This protein binds this small molecule.
Small molecule (SMILES): Cc1ccc(OCCn2c(SCCOc3ccccc3)nc3ccccc32)cc1

Sequence of chain 1.A:
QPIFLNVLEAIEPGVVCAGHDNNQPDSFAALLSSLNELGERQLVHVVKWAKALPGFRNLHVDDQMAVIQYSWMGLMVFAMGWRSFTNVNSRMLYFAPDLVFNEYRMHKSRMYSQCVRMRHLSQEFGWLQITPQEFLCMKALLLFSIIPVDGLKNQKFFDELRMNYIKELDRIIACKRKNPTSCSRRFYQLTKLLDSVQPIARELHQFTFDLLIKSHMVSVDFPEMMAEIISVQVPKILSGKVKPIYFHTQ

Binding-site contacts:
Ligand atom C05 contacts residue ASN64 of chain 1.A at 3.9 Å.
Ligand atom N18 contacts residue LEU167 of chain 1.A at 3.4 Å.
Ligand atom C29 contacts residue ASN64 of chain 1.A at 3.8 Å.
Ligand atom C15 contacts residue TYR171 of chain 1.A at 3.9 Å (hydrophobic).
Ligand atom C25 contacts residue GLU166 of chain 1.A at 2.6 Å.
Ligand atom C06 contacts residue PRO60 of chain 1.A at 3.8 Å (hydrophobic).
Ligand atom C17 contacts residue LEU167 of chain 1.A at 3.8 Å (hydrophobic).
Ligand atom C09 contacts residue GLY61 of chain 1.A at 3.8 Å.
Ligand atom O08 contacts residue ASN64 of chain 1.A at 3.6 Å (h-bond).
Ligand atom C09 contacts residue ASN64 of chain 1.A at 2.8 Å.
Ligand atom C10 contacts residue ASN64 of chain 1.A at 3.9 Å.
Ligand atom C26 contacts residue GLU166 of chain 1.A at 3.6 Å.
Ligand atom C06 contacts residue GLY61 of chain 1.A at 2.5 Å.
Ligand atom C17 contacts residue ASN170 of chain 1.A at 3.0 Å.
Ligand atom C12 contacts residue ASN170 of chain 1.A at 3.9 Å.
Ligand atom S20 contacts residue ASN170 of chain 1.A at 3.8 Å.
Ligand atom O23 contacts residue GLU166 of chain 1.A at 3.1 Å (salt-bridge).
Ligand atom C24 contacts residue PHE163 of chain 1.A at 3.6 Å (hydrophobic).
Ligand atom C01 contacts residue ARG63 of chain 1.A at 2.9 Å.
Ligand atom C02 contacts residue GLY61 of chain 1.A at 3.7 Å.
Ligand atom C21 contacts residue LEU167 of chain 1.A at 3.9 Å (hydrophobic).
Ligand atom C16 contacts residue TYR171 of chain 1.A at 3.8 Å (hydrophobic).
Ligand atom C06 contacts residue ASN64 of chain 1.A at 3.6 Å.
Ligand atom C14 contacts residue PRO60 of chain 1.A at 3.7 Å (hydrophobic).
Ligand atom C15 contacts residue ASN170 of chain 1.A at 3.7 Å.
Ligand atom C21 contacts residue ASN64 of chain 1.A at 3.2 Å.
Ligand atom C07 contacts residue PHE62 of chain 1.A at 3.8 Å (hydrophobic).
Ligand atom S20 contacts residue ASN64 of chain 1.A at 3.5 Å (h-bond).
Ligand atom C24 contacts residue GLU166 of chain 1.A at 3.3 Å.
Ligand atom C13 contacts residue PRO60 of chain 1.A at 3.9 Å (hydrophobic).
Ligand atom C22 contacts residue PHE163 of chain 1.A at 3.8 Å (hydrophobic).
Ligand atom C05 contacts residue GLY61 of chain 1.A at 3.7 Å.
Ligand atom C22 contacts residue GLU166 of chain 1.A at 2.8 Å.
Ligand atom C19 contacts residue ASN170 of chain 1.A at 3.1 Å.
Ligand atom C07 contacts residue GLY61 of chain 1.A at 2.5 Å.
Ligand atom O23 contacts residue PHE163 of chain 1.A at 3.5 Å.
Ligand atom C07 contacts residue PRO60 of chain 1.A at 3.7 Å (hydrophobic).
Ligand atom N18 contacts residue ASN170 of chain 1.A at 2.4 Å (h-bond).
Ligand atom C16 contacts residue ASN170 of chain 1.A at 2.7 Å.
Ligand atom C19 contacts residue LEU167 of chain 1.A at 3.9 Å (hydrophobic).